Sequence of chain 2.A:
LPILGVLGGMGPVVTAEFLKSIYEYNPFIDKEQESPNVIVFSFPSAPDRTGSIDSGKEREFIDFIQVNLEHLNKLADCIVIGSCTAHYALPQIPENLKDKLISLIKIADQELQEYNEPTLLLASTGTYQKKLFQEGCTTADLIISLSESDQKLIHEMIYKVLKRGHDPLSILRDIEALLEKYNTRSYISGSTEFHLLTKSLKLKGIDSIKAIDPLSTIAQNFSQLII

This protein binds this small molecule.
Small molecule (SMILES): N[C@H](CC(=O)O)C(=O)O

Sequence of chain 1.A:
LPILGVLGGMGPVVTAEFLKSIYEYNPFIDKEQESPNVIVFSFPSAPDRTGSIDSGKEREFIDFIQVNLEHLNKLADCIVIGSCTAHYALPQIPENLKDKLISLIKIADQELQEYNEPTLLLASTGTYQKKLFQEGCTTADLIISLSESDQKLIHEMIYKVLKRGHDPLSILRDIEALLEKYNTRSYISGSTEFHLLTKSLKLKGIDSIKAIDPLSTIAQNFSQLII

Binding-site contacts:
Ligand atom OXT contacts residue SER96 of chain 1.A at 3.3 Å.
Ligand atom C contacts residue SER204 of chain 1.A at 3.7 Å.
Ligand atom OXT contacts residue SER204 of chain 1.A at 3.6 Å.
Ligand atom OD2 contacts residue MET23 of chain 1.A at 3.6 Å (h-bond).
Ligand atom O contacts residue THR140 of chain 1.A at 3.8 Å.
Ligand atom OXT contacts residue GLY203 of chain 1.A at 4.0 Å.
Ligand atom N contacts residue SER204 of chain 1.A at 3.4 Å (h-bond).
Ligand atom O contacts residue SER204 of chain 1.A at 3.4 Å.
Ligand atom CG contacts residue LYS176 of chain 1.A at 3.6 Å.
Ligand atom O contacts residue CYS97 of chain 1.A at 4.1 Å.
Ligand atom CG contacts residue MET23 of chain 1.A at 3.6 Å (hydrophobic).
Ligand atom N contacts residue MET23 of chain 1.A at 3.3 Å (h-bond).
Ligand atom OXT contacts residue THR205 of chain 1.A at 2.9 Å (h-bond).
Ligand atom O contacts residue GLY203 of chain 1.A at 3.8 Å.
Ligand atom C contacts residue THR205 of chain 1.A at 3.5 Å.
Ligand atom CA contacts residue THR205 of chain 1.A at 3.6 Å.
Ligand atom OD2 contacts residue SER96 of chain 1.A at 3.2 Å (h-bond).
Ligand atom C contacts residue CYS97 of chain 1.A at 3.5 Å (hydrophobic).
Ligand atom C contacts residue THR98 of chain 1.A at 3.6 Å.
Ligand atom CG contacts residue ARG62 of chain 1.A at 3.5 Å.
Ligand atom OXT contacts residue THR98 of chain 1.A at 3.7 Å.
Ligand atom N contacts residue GLU206 of chain 1.A at 2.4 Å (salt-bridge).
Ligand atom CB contacts residue SER96 of chain 1.A at 3.2 Å.
Ligand atom CA contacts residue GLU206 of chain 1.A at 3.9 Å.
Ligand atom C contacts residue SER96 of chain 1.A at 3.5 Å.
Ligand atom CG contacts residue SER96 of chain 1.A at 3.7 Å.
Ligand atom OD1 contacts residue GLU206 of chain 1.A at 3.9 Å.
Ligand atom CA contacts residue MET23 of chain 1.A at 3.5 Å (hydrophobic).
Ligand atom OD1 contacts residue TYR172 of chain 1.A at 4.1 Å.
Ligand atom CB contacts residue THR98 of chain 1.A at 3.4 Å.
Ligand atom N contacts residue THR205 of chain 1.A at 3.2 Å (h-bond).
Ligand atom O contacts residue THR205 of chain 1.A at 4.0 Å.
Ligand atom N contacts residue LYS176 of chain 1.A at 3.9 Å.
Ligand atom OD1 contacts residue MET23 of chain 1.A at 3.8 Å.
Ligand atom CA contacts residue SER96 of chain 1.A at 3.1 Å.
Ligand atom OXT contacts residue CYS97 of chain 1.A at 2.6 Å (h-bond).
Ligand atom OD1 contacts residue LYS176 of chain 1.A at 2.5 Å (salt-bridge).
Ligand atom OD1 contacts residue ARG62 of chain 1.A at 3.6 Å.
Ligand atom OD2 contacts residue ARG62 of chain 1.A at 2.4 Å (salt-bridge).
Ligand atom O contacts residue THR98 of chain 1.A at 2.8 Å (h-bond).